Sequence of chain 1.B:
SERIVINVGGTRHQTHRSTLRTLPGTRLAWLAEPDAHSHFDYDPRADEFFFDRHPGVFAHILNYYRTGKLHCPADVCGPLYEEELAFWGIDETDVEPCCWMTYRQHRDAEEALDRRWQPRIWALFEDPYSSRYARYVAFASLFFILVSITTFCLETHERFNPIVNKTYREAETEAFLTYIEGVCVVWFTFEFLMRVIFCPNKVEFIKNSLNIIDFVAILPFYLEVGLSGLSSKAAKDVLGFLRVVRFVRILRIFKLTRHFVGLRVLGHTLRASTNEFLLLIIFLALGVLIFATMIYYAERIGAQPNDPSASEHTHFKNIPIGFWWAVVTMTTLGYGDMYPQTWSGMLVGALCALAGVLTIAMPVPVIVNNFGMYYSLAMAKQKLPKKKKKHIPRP

Binding-site contacts:
Ligand atom N2 contacts residue ARG368 of chain 1.B at 3.2 Å (salt-bridge).
Ligand atom N1 contacts residue ALA371 of chain 1.B at 2.8 Å (h-bond).
Ligand atom C4 contacts residue ARG368 of chain 1.B at 3.3 Å.
Ligand atom C4 contacts residue GLY370 of chain 1.B at 3.5 Å.
Ligand atom C17 contacts residue ILE369 of chain 1.B at 4.0 Å (hydrophobic).
Ligand atom C7 contacts residue VAL312 of chain 1.D at 3.4 Å (hydrophobic).
Ligand atom C3 contacts residue ARG368 of chain 1.B at 3.7 Å.
Ligand atom C5 contacts residue ARG368 of chain 1.B at 3.9 Å.
Ligand atom C1 contacts residue PRO373 of chain 1.B at 3.5 Å (hydrophobic).
Ligand atom N3 contacts residue ILE369 of chain 1.B at 3.8 Å.
Ligand atom N1 contacts residue ARG368 of chain 1.B at 3.6 Å.
Ligand atom C13 contacts residue MET362 of chain 1.B at 3.4 Å (hydrophobic).
Ligand atom C15 contacts residue PHE315 of chain 1.D at 3.8 Å (hydrophobic).
Ligand atom C11 contacts residue ILE369 of chain 1.B at 4.0 Å (hydrophobic).
Ligand atom O3 contacts residue MET362 of chain 1.B at 4.0 Å.
Ligand atom O1 contacts residue ARG368 of chain 1.B at 3.7 Å.
Ligand atom C5 contacts residue VAL312 of chain 1.D at 4.0 Å (hydrophobic).
Ligand atom C17 contacts residue ARG368 of chain 1.B at 3.8 Å.
Ligand atom C15 contacts residue TYR365 of chain 1.B at 3.6 Å (hydrophobic).
Ligand atom O4 contacts residue ARG368 of chain 1.B at 3.5 Å.
Ligand atom O1 contacts residue GLY370 of chain 1.B at 2.7 Å (h-bond).
Ligand atom O1 contacts residue ILE369 of chain 1.B at 3.8 Å.
Ligand atom C16 contacts residue TYR365 of chain 1.B at 3.8 Å (hydrophobic).
Ligand atom C11 contacts residue ALA366 of chain 1.B at 4.0 Å (hydrophobic).
Ligand atom C18 contacts residue ARG368 of chain 1.B at 3.2 Å.
Ligand atom C1 contacts residue GLN372 of chain 1.B at 3.6 Å.
Ligand atom N3 contacts residue TYR365 of chain 1.B at 3.0 Å (h-bond).
Ligand atom C17 contacts residue TYR365 of chain 1.B at 3.0 Å (hydrophobic).
Ligand atom C8 contacts residue VAL312 of chain 1.D at 3.7 Å (hydrophobic).
Ligand atom C10 contacts residue ILE369 of chain 1.B at 3.5 Å (hydrophobic).
Ligand atom O1 contacts residue ALA371 of chain 1.B at 3.8 Å.
Ligand atom C13 contacts residue VAL416 of chain 1.B at 4.0 Å (hydrophobic).
Ligand atom C4 contacts residue ALA371 of chain 1.B at 3.8 Å (hydrophobic).
Ligand atom C14 contacts residue TYR365 of chain 1.B at 3.9 Å (hydrophobic).
Ligand atom C3 contacts residue ALA371 of chain 1.B at 3.5 Å (hydrophobic).
Ligand atom C6 contacts residue VAL312 of chain 1.D at 3.5 Å (hydrophobic).
Ligand atom O4 contacts residue TYR365 of chain 1.B at 4.0 Å.
Ligand atom C12 contacts residue MET362 of chain 1.B at 4.0 Å (hydrophobic).
Ligand atom C2 contacts residue VAL312 of chain 1.D at 4.0 Å (hydrophobic).
Ligand atom O3 contacts residue TYR365 of chain 1.B at 4.0 Å.

Sequence of chain 1.D:
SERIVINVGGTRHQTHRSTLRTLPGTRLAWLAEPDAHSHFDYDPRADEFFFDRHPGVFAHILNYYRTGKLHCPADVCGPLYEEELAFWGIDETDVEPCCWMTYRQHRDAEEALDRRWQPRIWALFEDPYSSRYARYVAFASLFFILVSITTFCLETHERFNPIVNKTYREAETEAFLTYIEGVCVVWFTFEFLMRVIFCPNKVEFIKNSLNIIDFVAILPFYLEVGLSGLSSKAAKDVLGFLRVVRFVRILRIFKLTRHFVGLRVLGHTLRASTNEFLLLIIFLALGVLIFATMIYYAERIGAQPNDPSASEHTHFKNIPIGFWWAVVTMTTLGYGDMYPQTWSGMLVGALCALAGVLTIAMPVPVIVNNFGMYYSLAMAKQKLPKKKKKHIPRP

The small molecule below binds the protein below.
Small molecule (SMILES): CC[C@H]1NC(=O)N(c2ccc(Oc3ccc(C)c(OC)c3)nc2)C1=O